Binding-site contacts:
Ligand atom N27 contacts residue ASP124 of chain 1.A at 3.8 Å.
Ligand atom C12 contacts residue LEU179 of chain 1.A at 3.5 Å (hydrophobic).
Ligand atom C6 contacts residue ALA63 of chain 1.A at 3.4 Å (hydrophobic).
Ligand atom C24 contacts residue SER44 of chain 1.A at 3.7 Å.
Ligand atom C30 contacts residue VAL42 of chain 1.A at 3.8 Å (hydrophobic).
Ligand atom C30 contacts residue MET121 of chain 1.A at 3.5 Å (hydrophobic).
Ligand atom F22 contacts residue ALA63 of chain 1.A at 3.7 Å.
Ligand atom C18 contacts residue THR118 of chain 1.A at 3.8 Å.
Ligand atom C8 contacts residue ALA63 of chain 1.A at 3.7 Å (hydrophobic).
Ligand atom C20 contacts residue THR118 of chain 1.A at 3.5 Å.
Ligand atom C19 contacts residue LEU116 of chain 1.A at 3.8 Å (hydrophobic).
Ligand atom N7 contacts residue LEU120 of chain 1.A at 3.8 Å.
Ligand atom C13 contacts residue LEU179 of chain 1.A at 3.8 Å (hydrophobic).
Ligand atom C21 contacts residue THR118 of chain 1.A at 3.7 Å.
Ligand atom N29 contacts residue ALA123 of chain 1.A at 3.7 Å.
Ligand atom F23 contacts residue LEU116 of chain 1.A at 3.3 Å.
Ligand atom N7 contacts residue HIS119 of chain 1.A at 3.8 Å.
Ligand atom C4 contacts residue MET121 of chain 1.A at 3.8 Å (hydrophobic).
Ligand atom F23 contacts residue VAL117 of chain 1.A at 3.2 Å.
Ligand atom C21 contacts residue LYS65 of chain 1.A at 3.7 Å.
Ligand atom C18 contacts residue LEU87 of chain 1.A at 3.8 Å (hydrophobic).
Ligand atom C3 contacts residue MET121 of chain 1.A at 3.8 Å (hydrophobic).
Ligand atom C19 contacts residue THR118 of chain 1.A at 3.5 Å.
Ligand atom C20 contacts residue ALA63 of chain 1.A at 3.6 Å (hydrophobic).
Ligand atom C20 contacts residue LEU116 of chain 1.A at 3.3 Å (hydrophobic).
Ligand atom N1 contacts residue MET121 of chain 1.A at 2.8 Å (h-bond).
Ligand atom N25 contacts residue ASP124 of chain 1.A at 3.8 Å.
Ligand atom N7 contacts residue MET121 of chain 1.A at 3.0 Å (h-bond).
Ligand atom F22 contacts residue LYS65 of chain 1.A at 3.4 Å.
Ligand atom O15 contacts residue LEU179 of chain 1.A at 3.5 Å.
Ligand atom C2 contacts residue MET121 of chain 1.A at 3.5 Å (hydrophobic).
Ligand atom O14 contacts residue GLY45 of chain 1.A at 3.4 Å.
Ligand atom O14 contacts residue VAL50 of chain 1.A at 3.6 Å.
Ligand atom C6 contacts residue HIS119 of chain 1.A at 3.4 Å.
Ligand atom F23 contacts residue LEU98 of chain 1.A at 3.5 Å.
Ligand atom F22 contacts residue VAL50 of chain 1.A at 3.5 Å.
Ligand atom N29 contacts residue ALA169 of chain 1.A at 3.6 Å.
Ligand atom F23 contacts residue THR118 of chain 1.A at 3.6 Å.
Ligand atom C3 contacts residue ALA123 of chain 1.A at 3.6 Å (hydrophobic).
Ligand atom C28 contacts residue ALA169 of chain 1.A at 3.4 Å (hydrophobic).

This protein binds this small molecule.
Small molecule (SMILES): C[C@@H](Cn1ncnn1)Nc1ncc2cc(Oc3ccc(F)cc3F)c(=O)n(C)c2n1

Sequence of chain 1.A:
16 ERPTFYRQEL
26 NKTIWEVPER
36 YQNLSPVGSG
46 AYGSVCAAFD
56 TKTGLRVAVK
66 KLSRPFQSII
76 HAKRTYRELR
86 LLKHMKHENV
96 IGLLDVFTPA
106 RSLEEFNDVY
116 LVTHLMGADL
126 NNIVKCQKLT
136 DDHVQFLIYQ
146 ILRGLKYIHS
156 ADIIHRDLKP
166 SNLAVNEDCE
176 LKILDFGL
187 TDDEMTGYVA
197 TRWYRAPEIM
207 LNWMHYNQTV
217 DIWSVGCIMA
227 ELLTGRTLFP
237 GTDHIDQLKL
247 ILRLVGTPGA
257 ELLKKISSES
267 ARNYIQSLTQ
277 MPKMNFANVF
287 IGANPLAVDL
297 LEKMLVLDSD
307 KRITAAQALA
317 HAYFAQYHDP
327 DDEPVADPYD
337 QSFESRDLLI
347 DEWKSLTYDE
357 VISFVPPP